Sequence of chain 49.B:
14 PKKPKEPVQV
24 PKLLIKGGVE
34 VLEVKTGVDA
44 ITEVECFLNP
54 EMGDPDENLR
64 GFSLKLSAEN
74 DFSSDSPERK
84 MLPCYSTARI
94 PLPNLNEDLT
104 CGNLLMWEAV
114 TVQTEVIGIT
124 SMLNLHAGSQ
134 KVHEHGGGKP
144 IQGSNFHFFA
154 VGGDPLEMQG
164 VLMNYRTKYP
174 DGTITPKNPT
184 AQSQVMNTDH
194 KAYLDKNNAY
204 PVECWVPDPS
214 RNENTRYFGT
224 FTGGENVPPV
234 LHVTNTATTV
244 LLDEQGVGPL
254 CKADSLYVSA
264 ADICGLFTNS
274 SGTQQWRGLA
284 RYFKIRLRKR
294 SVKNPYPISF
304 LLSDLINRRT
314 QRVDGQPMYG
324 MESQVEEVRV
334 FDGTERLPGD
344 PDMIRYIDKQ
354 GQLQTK

Binding-site contacts:
Ligand atom C11 contacts residue PHE270 of chain 49.B at 3.8 Å (hydrophobic).
Ligand atom N5 contacts residue GLN278 of chain 49.B at 3.9 Å.
Ligand atom O1B contacts residue ASN272 of chain 49.B at 3.4 Å (h-bond).
Ligand atom C11 contacts residue THR276 of chain 49.B at 3.3 Å.
Ligand atom C9 contacts residue GLN278 of chain 49.B at 3.2 Å.
Ligand atom C10 contacts residue PHE75 of chain 49.C at 3.1 Å (hydrophobic).
Ligand atom C9 contacts residue LYS68 of chain 49.B at 3.8 Å.
Ligand atom C8 contacts residue GLN278 of chain 49.B at 3.6 Å.
Ligand atom O8 contacts residue LYS68 of chain 49.B at 3.4 Å.
Ligand atom C5 contacts residue ASN272 of chain 49.B at 4.1 Å.
Ligand atom C1 contacts residue ASN272 of chain 49.B at 3.8 Å.
Ligand atom C11 contacts residue GLN278 of chain 49.B at 3.5 Å.
Ligand atom O10 contacts residue LEU62 of chain 49.B at 4.0 Å.
Ligand atom O1A contacts residue LYS68 of chain 49.B at 2.9 Å.
Ligand atom O9 contacts residue LEU67 of chain 49.B at 3.3 Å.
Ligand atom C9 contacts residue LEU67 of chain 49.B at 4.1 Å (hydrophobic).
Ligand atom C11 contacts residue PHE65 of chain 49.B at 3.8 Å (hydrophobic).
Ligand atom O10 contacts residue PHE75 of chain 49.C at 3.0 Å.
Ligand atom C11 contacts residue ASN272 of chain 49.B at 3.6 Å.
Ligand atom O1B contacts residue THR276 of chain 49.B at 3.7 Å.
Ligand atom C10 contacts residue GLN278 of chain 49.B at 4.0 Å.
Ligand atom C11 contacts residue HIS138 of chain 49.A at 3.5 Å.
Ligand atom C11 contacts residue LEU62 of chain 49.B at 4.1 Å (hydrophobic).
Ligand atom C1 contacts residue LYS68 of chain 49.B at 3.7 Å.
Ligand atom C4 contacts residue ASN272 of chain 49.B at 4.1 Å.
Ligand atom C1 contacts residue SER274 of chain 49.B at 3.7 Å.
Ligand atom O9 contacts residue LYS68 of chain 49.B at 2.9 Å (salt-bridge).
Ligand atom O8 contacts residue GLN278 of chain 49.B at 3.5 Å (h-bond).
Ligand atom C10 contacts residue ASN272 of chain 49.B at 4.0 Å.
Ligand atom O8 contacts residue ASN272 of chain 49.B at 3.5 Å (h-bond).
Ligand atom O9 contacts residue GLN278 of chain 49.B at 4.0 Å.
Ligand atom C11 contacts residue SER274 of chain 49.B at 4.0 Å.
Ligand atom C11 contacts residue PHE75 of chain 49.C at 2.3 Å (hydrophobic).
Ligand atom C6 contacts residue ASN272 of chain 49.B at 3.6 Å.
Ligand atom N5 contacts residue ASN272 of chain 49.B at 3.2 Å (h-bond).
Ligand atom C7 contacts residue GLN278 of chain 49.B at 3.8 Å.
Ligand atom O1B contacts residue LYS68 of chain 49.B at 3.9 Å.
Ligand atom O1A contacts residue SER274 of chain 49.B at 2.6 Å (h-bond).
Ligand atom O7 contacts residue LEU62 of chain 49.B at 3.8 Å.
Ligand atom O1B contacts residue SER274 of chain 49.B at 4.1 Å.

This protein binds this small molecule.
Small molecule (SMILES): CC(=O)N[C@H]1[C@H]([C@H](O)[C@H](O)CO)O[C@@](O[C@H](CO)[C@@H](O)[C@@H]2O[C@@H](C(=O)O)C[C@H](O)[C@H]2NC(C)=O)(C(=O)O)C[C@@H]1O

Sequence of chain 49.A:
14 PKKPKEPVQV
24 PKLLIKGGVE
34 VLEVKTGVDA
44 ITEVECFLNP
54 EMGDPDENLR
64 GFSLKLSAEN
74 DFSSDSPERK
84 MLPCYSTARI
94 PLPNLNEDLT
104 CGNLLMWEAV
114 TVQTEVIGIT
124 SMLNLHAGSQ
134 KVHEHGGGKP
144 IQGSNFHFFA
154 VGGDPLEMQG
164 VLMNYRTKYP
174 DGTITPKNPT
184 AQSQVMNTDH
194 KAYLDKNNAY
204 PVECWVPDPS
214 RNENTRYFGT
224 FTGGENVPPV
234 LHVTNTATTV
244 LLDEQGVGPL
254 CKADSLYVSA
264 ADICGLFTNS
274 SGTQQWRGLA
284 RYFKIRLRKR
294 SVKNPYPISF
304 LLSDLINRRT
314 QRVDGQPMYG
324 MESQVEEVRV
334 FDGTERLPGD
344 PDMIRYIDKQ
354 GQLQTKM

Sequence of chain 49.C:
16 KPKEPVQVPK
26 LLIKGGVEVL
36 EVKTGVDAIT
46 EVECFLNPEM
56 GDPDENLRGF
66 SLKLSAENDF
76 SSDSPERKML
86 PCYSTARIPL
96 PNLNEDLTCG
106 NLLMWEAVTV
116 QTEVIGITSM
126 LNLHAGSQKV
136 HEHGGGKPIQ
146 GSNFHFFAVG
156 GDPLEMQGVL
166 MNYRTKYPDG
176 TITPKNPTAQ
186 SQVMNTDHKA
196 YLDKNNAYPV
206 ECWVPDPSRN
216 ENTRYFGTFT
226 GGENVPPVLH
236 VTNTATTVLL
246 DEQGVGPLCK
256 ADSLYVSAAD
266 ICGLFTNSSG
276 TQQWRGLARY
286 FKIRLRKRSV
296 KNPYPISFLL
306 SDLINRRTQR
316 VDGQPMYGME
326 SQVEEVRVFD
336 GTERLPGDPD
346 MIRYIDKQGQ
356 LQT